Sequence of chain 1.A:
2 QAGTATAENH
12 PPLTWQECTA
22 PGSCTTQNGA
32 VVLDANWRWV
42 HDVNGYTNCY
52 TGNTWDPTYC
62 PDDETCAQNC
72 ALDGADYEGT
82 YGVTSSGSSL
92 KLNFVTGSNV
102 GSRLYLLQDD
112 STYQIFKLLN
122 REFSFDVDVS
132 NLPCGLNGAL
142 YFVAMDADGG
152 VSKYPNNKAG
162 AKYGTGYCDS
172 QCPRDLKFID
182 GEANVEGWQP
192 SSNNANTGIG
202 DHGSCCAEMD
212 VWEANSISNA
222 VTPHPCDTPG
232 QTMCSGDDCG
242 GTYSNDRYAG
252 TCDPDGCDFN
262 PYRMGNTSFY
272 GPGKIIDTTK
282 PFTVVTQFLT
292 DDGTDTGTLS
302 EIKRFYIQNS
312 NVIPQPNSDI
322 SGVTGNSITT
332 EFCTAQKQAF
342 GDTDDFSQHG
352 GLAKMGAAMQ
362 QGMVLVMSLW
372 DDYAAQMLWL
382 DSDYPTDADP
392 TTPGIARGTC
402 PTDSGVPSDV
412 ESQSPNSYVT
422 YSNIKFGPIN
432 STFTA

Binding-site contacts:
Ligand atom C3 contacts residue ASN431 of chain 1.A at 3.8 Å.
Ligand atom C7 contacts residue ASN431 of chain 1.A at 3.5 Å.
Ligand atom N2 contacts residue ILE430 of chain 1.A at 3.9 Å.
Ligand atom N2 contacts residue ASN431 of chain 1.A at 2.9 Å (h-bond).
Ligand atom C1 contacts residue ASN431 of chain 1.A at 1.4 Å.
Ligand atom O5 contacts residue ALA436 of chain 1.A at 3.6 Å.
Ligand atom C1 contacts residue ALA436 of chain 1.A at 4.3 Å (hydrophobic).
Ligand atom C7 contacts residue ILE430 of chain 1.A at 4.3 Å (hydrophobic).
Ligand atom C6 contacts residue ALA436 of chain 1.A at 4.2 Å (hydrophobic).
Ligand atom C2 contacts residue ASN431 of chain 1.A at 2.4 Å.
Ligand atom O7 contacts residue ASN431 of chain 1.A at 3.5 Å (h-bond).
Ligand atom C5 contacts residue ALA436 of chain 1.A at 4.4 Å (hydrophobic).
Ligand atom C5 contacts residue ASN431 of chain 1.A at 3.6 Å.
Ligand atom C1 contacts residue ILE430 of chain 1.A at 4.3 Å (hydrophobic).
Ligand atom C4 contacts residue ASN431 of chain 1.A at 4.2 Å.
Ligand atom O5 contacts residue ASN431 of chain 1.A at 2.3 Å (h-bond).
Ligand atom C8 contacts residue ILE430 of chain 1.A at 4.2 Å (hydrophobic).
Ligand atom O6 contacts residue ALA436 of chain 1.A at 4.2 Å.

A protein and the small-molecule ligand that binds it are described below.
Small molecule (SMILES): CC(=O)N[C@H]1[C@H](O[C@H]2[C@H](O)[C@@H](NC(C)=O)CO[C@@H]2CO)O[C@H](CO)[C@@H](O)[C@@H]1O